This small molecule binds to this protein.
Small molecule (SMILES): CC(=O)N[C@H]1[C@H](O[C@H]2[C@H](O)[C@@H](NC(C)=O)CO[C@@H]2CO[C@@H]2O[C@@H](C)[C@@H](O)[C@@H](O)[C@@H]2O)O[C@H](CO)[C@@H](O[C@@H]2O[C@H](CO)[C@@H](O)[C@H](O)[C@@H]2O)[C@@H]1O

Binding-site contacts:
Ligand atom C1 contacts residue ASN66 of chain 42.G at 1.4 Å.
Ligand atom C2 contacts residue ASN66 of chain 42.G at 2.2 Å.
Ligand atom C8 contacts residue PRO64 of chain 42.G at 3.4 Å (hydrophobic).
Ligand atom N2 contacts residue ILE65 of chain 42.G at 4.4 Å.
Ligand atom C7 contacts residue ASN66 of chain 42.G at 4.0 Å.
Ligand atom O7 contacts residue PRO64 of chain 42.G at 3.9 Å.
Ligand atom O5 contacts residue ASN66 of chain 42.G at 2.2 Å (h-bond).
Ligand atom C5 contacts residue ASN66 of chain 42.G at 3.5 Å.
Ligand atom N2 contacts residue ASN66 of chain 42.G at 2.8 Å (h-bond).
Ligand atom N2 contacts residue PRO64 of chain 42.G at 4.3 Å.
Ligand atom C7 contacts residue PRO64 of chain 42.G at 3.8 Å (hydrophobic).
Ligand atom C3 contacts residue ASN66 of chain 42.G at 3.6 Å.
Ligand atom C4 contacts residue ASN66 of chain 42.G at 4.0 Å.
Ligand atom C8 contacts residue GLN87 of chain 42.G at 4.5 Å.
Ligand atom O7 contacts residue ASN66 of chain 42.G at 4.3 Å.

Sequence of chain 42.G:
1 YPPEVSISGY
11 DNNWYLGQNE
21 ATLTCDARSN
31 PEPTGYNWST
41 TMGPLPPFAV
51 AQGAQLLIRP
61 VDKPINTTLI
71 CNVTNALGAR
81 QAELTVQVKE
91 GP